Binding-site contacts:
Ligand atom CE2 contacts residue TYR100 of chain 1.A at 3.4 Å (hydrophobic).
Ligand atom OE1 contacts residue TYR160 of chain 1.A at 3.4 Å.
Ligand atom C contacts residue LYS147 of chain 1.A at 3.3 Å.
Ligand atom N contacts residue ASN64 of chain 1.A at 2.8 Å (h-bond).
Ligand atom CD1 contacts residue TRP148 of chain 1.A at 3.2 Å (hydrophobic).
Ligand atom NE contacts residue ASN67 of chain 1.A at 3.5 Å (h-bond).
Ligand atom CB contacts residue ASN78 of chain 1.A at 3.4 Å.
Ligand atom N contacts residue TYR8 of chain 1.A at 2.7 Å (h-bond).
Ligand atom OD2 contacts residue ARG171 of chain 1.A at 2.9 Å (salt-bridge).
Ligand atom OE2 contacts residue PHE117 of chain 1.A at 3.3 Å.
Ligand atom OD1 contacts residue ARG63 of chain 1.A at 2.9 Å (salt-bridge).
Ligand atom CD2 contacts residue ASN78 of chain 1.A at 3.3 Å.
Ligand atom N contacts residue SER71 of chain 1.A at 3.1 Å (h-bond).
Ligand atom O contacts residue LYS147 of chain 1.A at 3.3 Å (salt-bridge).
Ligand atom CD contacts residue TRP98 of chain 1.A at 3.5 Å (hydrophobic).
Ligand atom OD1 contacts residue ASN64 of chain 1.A at 3.4 Å (h-bond).
Ligand atom OXT contacts residue LYS147 of chain 1.A at 2.6 Å (salt-bridge).
Ligand atom O contacts residue ILE74 of chain 1.A at 3.2 Å.
Ligand atom O contacts residue SER71 of chain 1.A at 3.4 Å (h-bond).
Ligand atom CA contacts residue TYR100 of chain 1.A at 3.5 Å (hydrophobic).
Ligand atom O contacts residue ASN67 of chain 1.A at 3.3 Å (h-bond).
Ligand atom O contacts residue TRP148 of chain 1.A at 2.9 Å (h-bond).
Ligand atom OD2 contacts residue TYR60 of chain 1.A at 3.5 Å.
Ligand atom CD2 contacts residue TYR100 of chain 1.A at 3.3 Å (hydrophobic).
Ligand atom N contacts residue TYR100 of chain 1.A at 2.8 Å (h-bond).
Ligand atom O contacts residue TYR160 of chain 1.A at 2.9 Å (h-bond).
Ligand atom CD2 contacts residue TYR8 of chain 1.A at 3.5 Å (hydrophobic).
Ligand atom CB contacts residue ASN64 of chain 1.A at 3.5 Å.
Ligand atom NH2 contacts residue ARG66 of chain 1.A at 3.5 Å (salt-bridge).
Ligand atom OE1 contacts residue HIS156 of chain 1.A at 2.5 Å (h-bond).
Ligand atom CD contacts residue HIS156 of chain 1.A at 3.4 Å.
Ligand atom O contacts residue ILE74 of chain 1.A at 3.5 Å.
Ligand atom OE2 contacts residue TRP98 of chain 1.A at 3.3 Å.
Ligand atom N contacts residue ASN78 of chain 1.A at 2.9 Å (h-bond).
Ligand atom N contacts residue TYR172 of chain 1.A at 3.0 Å (h-bond).
Ligand atom O contacts residue SER144 of chain 1.A at 2.8 Å (h-bond).
Ligand atom O contacts residue TYR85 of chain 1.A at 2.9 Å (h-bond).
Ligand atom CA contacts residue TYR8 of chain 1.A at 3.5 Å (hydrophobic).
Ligand atom CG contacts residue TYR100 of chain 1.A at 3.3 Å (hydrophobic).
Ligand atom CD1 contacts residue TYR100 of chain 1.A at 3.4 Å (hydrophobic).

A protein and the small-molecule ligand that binds it are described below.
Small molecule (SMILES): CC(C)C[C@H](NC(=O)[C@H](CO)NC(=O)[C@H](Cc1ccc(O)cc1)NC(=O)CNC(=O)[C@H](CCC(=O)O)NC(=O)[C@H](CCCN=C(N)N)NC(=O)[C@H](CCC(=O)O)NC(=O)[C@H](Cc1ccccc1)NC(=O)[C@@H](N)CC(=O)O)C(=O)O

Sequence of chain 1.A:
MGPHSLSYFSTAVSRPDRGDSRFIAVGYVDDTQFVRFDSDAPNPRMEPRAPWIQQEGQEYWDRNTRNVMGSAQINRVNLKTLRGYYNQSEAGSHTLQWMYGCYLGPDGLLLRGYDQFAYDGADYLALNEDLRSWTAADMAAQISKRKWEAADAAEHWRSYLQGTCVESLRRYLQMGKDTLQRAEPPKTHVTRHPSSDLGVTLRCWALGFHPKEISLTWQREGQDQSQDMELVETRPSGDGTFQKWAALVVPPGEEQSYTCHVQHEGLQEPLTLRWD